Binding-site contacts:
Ligand atom C6 contacts residue GLY430 of chain 1.J at 3.9 Å.
Ligand atom N6 contacts residue PRO424 of chain 1.J at 4.1 Å.
Ligand atom C4 contacts residue PRO422 of chain 1.J at 4.2 Å (hydrophobic).
Ligand atom P contacts residue PHE420 of chain 1.J at 4.2 Å.
Ligand atom O5' contacts residue HIS421 of chain 1.J at 3.0 Å (h-bond).
Ligand atom N7 contacts residue HIS421 of chain 1.J at 4.0 Å.
Ligand atom N6 contacts residue GLY430 of chain 1.J at 3.0 Å (h-bond).
Ligand atom C6 contacts residue SER423 of chain 1.J at 4.2 Å.
Ligand atom N6 contacts residue SER423 of chain 1.J at 3.5 Å.
Ligand atom C2 contacts residue VAL200 of chain 1.J at 4.4 Å (hydrophobic).
Ligand atom C5' contacts residue HIS421 of chain 1.J at 3.7 Å.
Ligand atom O4' contacts residue HIS421 of chain 1.J at 4.2 Å.
Ligand atom C4 contacts residue PRO201 of chain 1.J at 3.9 Å (hydrophobic).
Ligand atom N1 contacts residue VAL200 of chain 1.J at 3.9 Å.
Ligand atom C6 contacts residue PRO422 of chain 1.J at 3.4 Å (hydrophobic).
Ligand atom C8 contacts residue PRO201 of chain 1.J at 3.9 Å (hydrophobic).
Ligand atom N7 contacts residue SER423 of chain 1.J at 4.0 Å.
Ligand atom N6 contacts residue PRO422 of chain 1.J at 3.2 Å (h-bond).
Ligand atom C2 contacts residue GLY430 of chain 1.J at 3.6 Å.
Ligand atom C3' contacts residue PRO422 of chain 1.J at 3.7 Å (hydrophobic).
Ligand atom N1 contacts residue PRO422 of chain 1.J at 3.6 Å.
Ligand atom C2 contacts residue PRO201 of chain 1.J at 4.2 Å (hydrophobic).
Ligand atom C8 contacts residue HIS421 of chain 1.J at 3.8 Å.
Ligand atom N3 contacts residue PRO422 of chain 1.J at 4.4 Å.
Ligand atom P contacts residue HIS421 of chain 1.J at 3.6 Å.
Ligand atom N9 contacts residue PRO422 of chain 1.J at 4.3 Å.
Ligand atom C5 contacts residue PRO422 of chain 1.J at 4.0 Å (hydrophobic).
Ligand atom O5' contacts residue PHE420 of chain 1.J at 4.2 Å.
Ligand atom C6 contacts residue VAL200 of chain 1.J at 4.2 Å (hydrophobic).
Ligand atom N9 contacts residue PRO201 of chain 1.J at 3.8 Å.
Ligand atom O5' contacts residue PRO422 of chain 1.J at 3.8 Å.
Ligand atom N7 contacts residue PRO201 of chain 1.J at 4.1 Å.
Ligand atom O1P contacts residue HIS419 of chain 1.J at 4.3 Å.
Ligand atom N6 contacts residue PHE429 of chain 1.J at 4.1 Å.
Ligand atom C1' contacts residue PRO201 of chain 1.J at 4.3 Å (hydrophobic).
Ligand atom N3 contacts residue PRO201 of chain 1.J at 4.0 Å.
Ligand atom C6 contacts residue PRO201 of chain 1.J at 4.3 Å (hydrophobic).
Ligand atom N1 contacts residue GLY430 of chain 1.J at 2.9 Å (h-bond).
Ligand atom C5 contacts residue PRO201 of chain 1.J at 4.0 Å (hydrophobic).
Ligand atom O1P contacts residue HIS421 of chain 1.J at 4.1 Å.

Sequence of chain 1.J:
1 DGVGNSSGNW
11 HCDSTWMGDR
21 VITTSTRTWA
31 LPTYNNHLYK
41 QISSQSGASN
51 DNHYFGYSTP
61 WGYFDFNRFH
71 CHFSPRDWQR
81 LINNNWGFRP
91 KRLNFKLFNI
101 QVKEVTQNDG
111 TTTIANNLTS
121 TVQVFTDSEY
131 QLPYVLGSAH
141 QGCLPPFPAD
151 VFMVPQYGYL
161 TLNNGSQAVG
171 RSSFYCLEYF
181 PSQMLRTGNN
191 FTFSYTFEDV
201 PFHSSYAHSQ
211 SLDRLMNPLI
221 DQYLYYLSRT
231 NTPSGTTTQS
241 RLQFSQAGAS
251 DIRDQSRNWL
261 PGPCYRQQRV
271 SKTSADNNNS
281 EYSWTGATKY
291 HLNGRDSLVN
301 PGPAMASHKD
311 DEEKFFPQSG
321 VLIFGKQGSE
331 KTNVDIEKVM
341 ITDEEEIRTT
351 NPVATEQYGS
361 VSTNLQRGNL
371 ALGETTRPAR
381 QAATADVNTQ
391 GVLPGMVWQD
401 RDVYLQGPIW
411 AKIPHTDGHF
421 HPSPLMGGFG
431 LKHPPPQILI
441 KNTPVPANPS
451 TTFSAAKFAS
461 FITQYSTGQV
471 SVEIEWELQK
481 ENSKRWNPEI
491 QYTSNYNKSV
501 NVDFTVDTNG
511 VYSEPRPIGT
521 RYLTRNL

This small molecule binds to this protein.
Small molecule (SMILES): Nc1ncnc2c1ncn2[C@H]1C[C@H](O)[C@@H](COP(=O)(O)O)O1